This protein binds this small molecule.
Small molecule (SMILES): CC(C)CCC[C@@H](C)[C@H]1CC[C@H]2[C@@H]3CC=C4C[C@@H](O)CC[C@]4(C)[C@H]3CC[C@]12C

Sequence of chain 1.A:
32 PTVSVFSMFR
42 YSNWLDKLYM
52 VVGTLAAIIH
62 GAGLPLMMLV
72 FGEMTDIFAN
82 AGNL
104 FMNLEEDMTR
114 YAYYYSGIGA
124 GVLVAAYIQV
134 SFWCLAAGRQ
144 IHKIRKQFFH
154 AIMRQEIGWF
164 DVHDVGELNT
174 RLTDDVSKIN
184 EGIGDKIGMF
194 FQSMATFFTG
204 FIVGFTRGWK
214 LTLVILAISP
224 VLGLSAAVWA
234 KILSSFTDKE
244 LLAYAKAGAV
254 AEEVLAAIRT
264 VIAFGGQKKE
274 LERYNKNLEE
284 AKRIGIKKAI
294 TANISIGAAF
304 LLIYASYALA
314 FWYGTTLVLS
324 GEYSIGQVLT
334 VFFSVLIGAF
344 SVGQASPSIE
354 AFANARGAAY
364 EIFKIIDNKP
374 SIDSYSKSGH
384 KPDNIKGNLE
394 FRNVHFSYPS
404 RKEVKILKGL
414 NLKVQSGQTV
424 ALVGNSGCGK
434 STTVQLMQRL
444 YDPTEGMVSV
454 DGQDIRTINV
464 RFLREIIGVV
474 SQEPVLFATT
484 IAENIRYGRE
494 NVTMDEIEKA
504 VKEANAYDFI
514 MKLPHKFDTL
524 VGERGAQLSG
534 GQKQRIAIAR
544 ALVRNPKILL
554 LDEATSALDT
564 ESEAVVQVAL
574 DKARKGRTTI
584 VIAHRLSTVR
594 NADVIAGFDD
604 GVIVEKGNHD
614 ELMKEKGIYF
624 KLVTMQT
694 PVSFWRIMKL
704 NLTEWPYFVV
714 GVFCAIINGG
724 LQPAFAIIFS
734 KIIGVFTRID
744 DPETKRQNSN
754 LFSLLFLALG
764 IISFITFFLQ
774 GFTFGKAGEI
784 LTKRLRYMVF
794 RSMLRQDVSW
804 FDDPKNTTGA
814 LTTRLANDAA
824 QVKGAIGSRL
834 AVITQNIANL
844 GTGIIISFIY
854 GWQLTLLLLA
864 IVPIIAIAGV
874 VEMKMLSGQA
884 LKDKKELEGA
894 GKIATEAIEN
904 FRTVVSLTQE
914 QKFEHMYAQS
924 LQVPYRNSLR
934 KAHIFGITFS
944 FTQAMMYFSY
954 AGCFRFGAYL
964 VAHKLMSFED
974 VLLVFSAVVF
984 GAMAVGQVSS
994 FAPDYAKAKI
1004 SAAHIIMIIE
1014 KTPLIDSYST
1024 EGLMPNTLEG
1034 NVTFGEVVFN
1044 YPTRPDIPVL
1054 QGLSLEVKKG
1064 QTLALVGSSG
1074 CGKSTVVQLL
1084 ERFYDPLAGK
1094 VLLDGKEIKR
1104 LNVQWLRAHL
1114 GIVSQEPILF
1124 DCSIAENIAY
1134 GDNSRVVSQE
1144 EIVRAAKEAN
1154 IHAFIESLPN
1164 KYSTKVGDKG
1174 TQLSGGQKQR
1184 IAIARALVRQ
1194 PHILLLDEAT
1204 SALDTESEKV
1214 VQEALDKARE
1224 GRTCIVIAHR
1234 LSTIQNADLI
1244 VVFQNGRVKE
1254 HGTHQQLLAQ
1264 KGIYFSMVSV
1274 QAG

Binding-site contacts:
Ligand atom C26 contacts residue ILE864 of chain 1.A at 2.8 Å (hydrophobic).
Ligand atom O1 contacts residue TYR962 of chain 1.A at 4.0 Å.
Ligand atom C25 contacts residue ILE864 of chain 1.A at 4.2 Å (hydrophobic).
Ligand atom C22 contacts residue LEU860 of chain 1.A at 4.4 Å (hydrophobic).
Ligand atom C27 contacts residue ILE864 of chain 1.A at 4.4 Å (hydrophobic).
Ligand atom C14 contacts residue PHE959 of chain 1.A at 4.4 Å (hydrophobic).
Ligand atom C11 contacts residue PHE959 of chain 1.A at 3.9 Å (hydrophobic).
Ligand atom C7 contacts residue ARG958 of chain 1.A at 4.2 Å.
Ligand atom C13 contacts residue PHE959 of chain 1.A at 4.3 Å (hydrophobic).
Ligand atom C6 contacts residue ARG958 of chain 1.A at 4.1 Å.
Ligand atom C27 contacts residue LEU860 of chain 1.A at 4.2 Å (hydrophobic).
Ligand atom C3 contacts residue TYR962 of chain 1.A at 3.6 Å (hydrophobic).
Ligand atom C21 contacts residue LEU860 of chain 1.A at 4.1 Å (hydrophobic).
Ligand atom C12 contacts residue PHE959 of chain 1.A at 3.3 Å (hydrophobic).
Ligand atom C2 contacts residue TYR962 of chain 1.A at 4.3 Å (hydrophobic).
Ligand atom C15 contacts residue ARG958 of chain 1.A at 4.1 Å.
Ligand atom C9 contacts residue PHE959 of chain 1.A at 4.3 Å (hydrophobic).